Sequence of chain 1.A:
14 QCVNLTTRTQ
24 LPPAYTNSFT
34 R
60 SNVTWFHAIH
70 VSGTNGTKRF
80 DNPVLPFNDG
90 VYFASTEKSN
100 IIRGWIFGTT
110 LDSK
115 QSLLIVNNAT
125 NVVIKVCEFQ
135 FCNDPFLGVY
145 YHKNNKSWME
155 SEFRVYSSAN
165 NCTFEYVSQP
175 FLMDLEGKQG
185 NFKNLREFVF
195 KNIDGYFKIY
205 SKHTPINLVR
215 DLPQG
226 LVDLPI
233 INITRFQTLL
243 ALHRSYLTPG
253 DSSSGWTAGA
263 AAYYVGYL

Binding-site contacts:
Ligand atom C1 contacts residue ASN122 of chain 1.A at 1.4 Å.
Ligand atom C8 contacts residue THR124 of chain 1.A at 4.2 Å.
Ligand atom N2 contacts residue GLU154 of chain 1.A at 3.7 Å.
Ligand atom O7 contacts residue ASN122 of chain 1.A at 3.8 Å.
Ligand atom C1 contacts residue THR124 of chain 1.A at 3.6 Å.
Ligand atom O5 contacts residue ASN122 of chain 1.A at 2.4 Å (h-bond).
Ligand atom O7 contacts residue THR124 of chain 1.A at 2.3 Å (h-bond).
Ligand atom C5 contacts residue ASN122 of chain 1.A at 3.7 Å.
Ligand atom N2 contacts residue THR124 of chain 1.A at 4.2 Å.
Ligand atom C3 contacts residue THR124 of chain 1.A at 4.4 Å.
Ligand atom O5 contacts residue THR124 of chain 1.A at 4.4 Å.
Ligand atom O5 contacts residue ASN125 of chain 1.A at 4.0 Å.
Ligand atom C4 contacts residue ASN122 of chain 1.A at 4.2 Å.
Ligand atom C1 contacts residue GLU154 of chain 1.A at 4.0 Å.
Ligand atom C3 contacts residue ASN122 of chain 1.A at 3.8 Å.
Ligand atom C2 contacts residue ASN122 of chain 1.A at 2.5 Å.
Ligand atom C5 contacts residue THR124 of chain 1.A at 4.5 Å.
Ligand atom C2 contacts residue THR124 of chain 1.A at 4.2 Å.
Ligand atom C2 contacts residue GLU154 of chain 1.A at 3.8 Å.
Ligand atom C1 contacts residue ASN125 of chain 1.A at 4.3 Å.
Ligand atom C7 contacts residue THR124 of chain 1.A at 3.4 Å.
Ligand atom N2 contacts residue ASN122 of chain 1.A at 2.9 Å (h-bond).
Ligand atom C7 contacts residue ASN122 of chain 1.A at 3.5 Å.

This protein binds this small molecule.
Small molecule (SMILES): CC(=O)N[C@@H]1[C@@H](O)[C@H](O)[C@@H](CO)O[C@H]1O